The small molecule below binds the protein below.
Small molecule (SMILES): N#C[Fe]([Ni])(C#N)C=O

Sequence of chain 1.A:
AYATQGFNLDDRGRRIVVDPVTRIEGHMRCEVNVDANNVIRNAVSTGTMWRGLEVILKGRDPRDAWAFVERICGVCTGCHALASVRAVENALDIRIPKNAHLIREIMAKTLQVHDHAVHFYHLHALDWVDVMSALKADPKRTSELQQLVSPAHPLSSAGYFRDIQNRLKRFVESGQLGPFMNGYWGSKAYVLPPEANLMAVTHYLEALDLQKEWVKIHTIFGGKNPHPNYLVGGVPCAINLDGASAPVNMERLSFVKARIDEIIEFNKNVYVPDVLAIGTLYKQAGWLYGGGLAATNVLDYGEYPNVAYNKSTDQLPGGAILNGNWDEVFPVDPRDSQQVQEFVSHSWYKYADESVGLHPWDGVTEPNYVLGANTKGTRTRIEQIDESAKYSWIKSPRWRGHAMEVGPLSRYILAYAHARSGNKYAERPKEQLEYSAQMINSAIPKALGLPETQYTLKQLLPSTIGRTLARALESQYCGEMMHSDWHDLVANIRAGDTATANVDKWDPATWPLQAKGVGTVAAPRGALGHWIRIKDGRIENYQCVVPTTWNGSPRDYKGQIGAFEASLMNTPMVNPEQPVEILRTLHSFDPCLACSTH

Binding-site contacts:
Ligand atom O3 contacts residue CYS81 of chain 1.A at 3.4 Å (h-bond).
Ligand atom C3 contacts residue ALA528 of chain 1.A at 3.9 Å (hydrophobic).
Ligand atom FE contacts residue CYS600 of chain 1.A at 2.3 Å.
Ligand atom N1 contacts residue ALA528 of chain 1.A at 3.4 Å.
Ligand atom C1 contacts residue ARG530 of chain 1.A at 3.4 Å.
Ligand atom O3 contacts residue HIS82 of chain 1.A at 3.5 Å.
Ligand atom C3 contacts residue CYS78 of chain 1.A at 3.2 Å (hydrophobic).
Ligand atom C1 contacts residue CYS78 of chain 1.A at 3.2 Å (hydrophobic).
Ligand atom C3 contacts residue CYS81 of chain 1.A at 3.6 Å (hydrophobic).
Ligand atom NI contacts residue CYS75 of chain 1.A at 2.2 Å.
Ligand atom FE contacts residue CYS78 of chain 1.A at 2.4 Å.
Ligand atom FE contacts residue CYS597 of chain 1.A at 4.0 Å.
Ligand atom C3 contacts residue VAL551 of chain 1.A at 3.4 Å (hydrophobic).
Ligand atom N2 contacts residue PRO552 of chain 1.A at 3.5 Å.
Ligand atom N2 contacts residue ARG530 of chain 1.A at 3.6 Å.
Ligand atom N1 contacts residue PRO529 of chain 1.A at 3.3 Å (h-bond).
Ligand atom O3 contacts residue CYS600 of chain 1.A at 4.0 Å.
Ligand atom C3 contacts residue HIS82 of chain 1.A at 3.5 Å.
Ligand atom N2 contacts residue CYS597 of chain 1.A at 4.0 Å.
Ligand atom C2 contacts residue PRO552 of chain 1.A at 3.7 Å (hydrophobic).
Ligand atom C2 contacts residue ARG530 of chain 1.A at 3.5 Å.
Ligand atom C1 contacts residue ALA528 of chain 1.A at 3.9 Å (hydrophobic).
Ligand atom N1 contacts residue CYS78 of chain 1.A at 3.6 Å.
Ligand atom C2 contacts residue CYS600 of chain 1.A at 3.2 Å (hydrophobic).
Ligand atom N2 contacts residue VAL551 of chain 1.A at 3.7 Å.
Ligand atom C3 contacts residue PRO552 of chain 1.A at 3.6 Å (hydrophobic).
Ligand atom C2 contacts residue CYS597 of chain 1.A at 3.8 Å (hydrophobic).
Ligand atom O3 contacts residue LEU533 of chain 1.A at 3.3 Å.
Ligand atom N2 contacts residue THR553 of chain 1.A at 2.8 Å (h-bond).
Ligand atom N2 contacts residue CYS600 of chain 1.A at 3.6 Å.
Ligand atom C3 contacts residue CYS600 of chain 1.A at 3.1 Å (hydrophobic).
Ligand atom NI contacts residue CYS600 of chain 1.A at 2.7 Å.
Ligand atom O3 contacts residue VAL551 of chain 1.A at 3.3 Å.
Ligand atom NI contacts residue CYS78 of chain 1.A at 2.4 Å.
Ligand atom O3 contacts residue PRO552 of chain 1.A at 3.3 Å.
Ligand atom N1 contacts residue ARG530 of chain 1.A at 2.9 Å (salt-bridge).
Ligand atom C2 contacts residue VAL551 of chain 1.A at 3.6 Å (hydrophobic).
Ligand atom C2 contacts residue THR553 of chain 1.A at 3.7 Å.
Ligand atom NI contacts residue CYS597 of chain 1.A at 2.1 Å.
Ligand atom O3 contacts residue ALA528 of chain 1.A at 3.5 Å.